Sequence of chain 9.B:
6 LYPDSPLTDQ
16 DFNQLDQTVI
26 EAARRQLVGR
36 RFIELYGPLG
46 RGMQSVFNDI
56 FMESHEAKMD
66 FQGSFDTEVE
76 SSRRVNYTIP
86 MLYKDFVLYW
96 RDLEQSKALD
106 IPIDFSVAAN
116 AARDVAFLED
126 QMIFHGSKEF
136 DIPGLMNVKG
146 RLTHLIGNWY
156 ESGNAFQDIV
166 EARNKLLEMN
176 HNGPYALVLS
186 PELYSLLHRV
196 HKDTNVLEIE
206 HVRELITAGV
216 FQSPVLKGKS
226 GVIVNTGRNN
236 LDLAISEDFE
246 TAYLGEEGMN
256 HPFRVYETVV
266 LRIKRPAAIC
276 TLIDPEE

Binding-site contacts:
Ligand atom N contacts residue ARG35 of chain 9.B at 4.0 Å.
Ligand atom C contacts residue ASP243 of chain 9.B at 3.8 Å.
Ligand atom O contacts residue ARG29 of chain 9.B at 3.2 Å (salt-bridge).
Ligand atom NE2 contacts residue GLU39 of chain 9.B at 2.9 Å (salt-bridge).
Ligand atom CB contacts residue ARG36 of chain 9.B at 3.4 Å.
Ligand atom CD1 contacts residue ARG35 of chain 9.B at 4.0 Å.
Ligand atom O contacts residue GLU39 of chain 9.B at 3.0 Å (salt-bridge).
Ligand atom CB contacts residue ASP243 of chain 9.B at 4.0 Å.
Ligand atom C contacts residue ARG29 of chain 9.B at 3.9 Å.
Ligand atom CD2 contacts residue LEU40 of chain 9.B at 4.1 Å (hydrophobic).
Ligand atom CD1 contacts residue ARG29 of chain 9.B at 3.5 Å.
Ligand atom CG contacts residue ARG36 of chain 9.B at 3.8 Å.
Ligand atom O contacts residue ARG35 of chain 9.B at 4.0 Å.
Ligand atom CG2 contacts residue ARG36 of chain 9.B at 4.1 Å.
Ligand atom CG1 contacts residue ASP243 of chain 9.B at 3.2 Å.
Ligand atom OE1 contacts residue PHE37 of chain 9.B at 3.7 Å.
Ligand atom C contacts residue GLU39 of chain 9.B at 3.6 Å.
Ligand atom CA contacts residue ARG29 of chain 9.B at 3.8 Å.
Ligand atom C contacts residue ARG35 of chain 9.B at 3.9 Å.
Ligand atom N contacts residue ARG29 of chain 9.B at 4.2 Å.
Ligand atom CD contacts residue ARG36 of chain 9.B at 3.7 Å.
Ligand atom O contacts residue ASP243 of chain 9.B at 4.1 Å.
Ligand atom O contacts residue ILE25 of chain 9.B at 3.8 Å.
Ligand atom CD contacts residue GLU39 of chain 9.B at 3.2 Å.
Ligand atom OE1 contacts residue ARG36 of chain 9.B at 2.9 Å (salt-bridge).
Ligand atom N contacts residue PRO43 of chain 9.B at 4.0 Å.
Ligand atom CG2 contacts residue ARG35 of chain 9.B at 3.4 Å.
Ligand atom CG1 contacts residue ARG36 of chain 9.B at 4.0 Å.
Ligand atom CD1 contacts residue ARG36 of chain 9.B at 3.6 Å.
Ligand atom CD1 contacts residue LEU40 of chain 9.B at 3.6 Å (hydrophobic).
Ligand atom CG2 contacts residue PRO43 of chain 9.B at 3.8 Å (hydrophobic).
Ligand atom CA contacts residue ASP243 of chain 9.B at 3.6 Å.
Ligand atom O contacts residue PRO43 of chain 9.B at 3.8 Å.
Ligand atom OE1 contacts residue GLU39 of chain 9.B at 3.1 Å (salt-bridge).
Ligand atom C contacts residue ASP243 of chain 9.B at 3.5 Å.
Ligand atom CA contacts residue ASP243 of chain 9.B at 3.5 Å.
Ligand atom N contacts residue ASP243 of chain 9.B at 2.6 Å (salt-bridge).
Ligand atom CA contacts residue ARG29 of chain 9.B at 4.1 Å.
Ligand atom O contacts residue ARG35 of chain 9.B at 2.7 Å (salt-bridge).
Ligand atom N contacts residue ASP243 of chain 9.B at 3.2 Å (salt-bridge).

The protein below binds the small molecule below.
Small molecule (SMILES): CC[C@H](C)[C@H](NC(=O)[C@H](CC(C)C)NC(=O)[C@H](CO)NC(=O)CNC(=O)[C@@H](NC(=O)[C@@H](N)[C@@H](C)O)C(C)C)C(=O)N[C@H](C=O)CCC(N)=O